Binding-site contacts:
Ligand atom C8 contacts residue PHE326 of chain 1.A at 4.2 Å (hydrophobic).
Ligand atom O5 contacts residue ASN327 of chain 1.A at 2.4 Å (h-bond).
Ligand atom O7 contacts residue ASN327 of chain 1.A at 3.8 Å.
Ligand atom C5 contacts residue ASN354 of chain 1.A at 4.4 Å.
Ligand atom C1 contacts residue ASN327 of chain 1.A at 1.4 Å.
Ligand atom C7 contacts residue ASN327 of chain 1.A at 3.5 Å.
Ligand atom O7 contacts residue VAL351 of chain 1.A at 4.5 Å.
Ligand atom C2 contacts residue ASN327 of chain 1.A at 2.5 Å.
Ligand atom O7 contacts residue ASN354 of chain 1.A at 2.9 Å (h-bond).
Ligand atom C4 contacts residue ASN327 of chain 1.A at 4.2 Å.
Ligand atom C7 contacts residue ASN354 of chain 1.A at 4.0 Å.
Ligand atom C5 contacts residue LEU355 of chain 1.A at 4.0 Å (hydrophobic).
Ligand atom O7 contacts residue PHE326 of chain 1.A at 3.2 Å.
Ligand atom O4 contacts residue ASN354 of chain 1.A at 3.6 Å.
Ligand atom C4 contacts residue ASN354 of chain 1.A at 4.3 Å.
Ligand atom O3 contacts residue ASN354 of chain 1.A at 4.4 Å.
Ligand atom C5 contacts residue ASN327 of chain 1.A at 3.7 Å.
Ligand atom C7 contacts residue PHE326 of chain 1.A at 3.8 Å (hydrophobic).
Ligand atom N2 contacts residue ASN327 of chain 1.A at 2.9 Å (h-bond).
Ligand atom C6 contacts residue LEU355 of chain 1.A at 3.8 Å (hydrophobic).
Ligand atom C3 contacts residue ASN354 of chain 1.A at 4.1 Å.
Ligand atom C8 contacts residue PRO321 of chain 1.A at 4.2 Å (hydrophobic).
Ligand atom C1 contacts residue PHE326 of chain 1.A at 4.1 Å (hydrophobic).
Ligand atom C3 contacts residue ASN327 of chain 1.A at 3.8 Å.
Ligand atom O6 contacts residue ASN327 of chain 1.A at 4.2 Å.

The protein below binds the small molecule below.
Small molecule (SMILES): CC(=O)N[C@@H]1[C@@H](O)[C@H](O)[C@@H](CO)O[C@H]1O

Sequence of chain 1.A:
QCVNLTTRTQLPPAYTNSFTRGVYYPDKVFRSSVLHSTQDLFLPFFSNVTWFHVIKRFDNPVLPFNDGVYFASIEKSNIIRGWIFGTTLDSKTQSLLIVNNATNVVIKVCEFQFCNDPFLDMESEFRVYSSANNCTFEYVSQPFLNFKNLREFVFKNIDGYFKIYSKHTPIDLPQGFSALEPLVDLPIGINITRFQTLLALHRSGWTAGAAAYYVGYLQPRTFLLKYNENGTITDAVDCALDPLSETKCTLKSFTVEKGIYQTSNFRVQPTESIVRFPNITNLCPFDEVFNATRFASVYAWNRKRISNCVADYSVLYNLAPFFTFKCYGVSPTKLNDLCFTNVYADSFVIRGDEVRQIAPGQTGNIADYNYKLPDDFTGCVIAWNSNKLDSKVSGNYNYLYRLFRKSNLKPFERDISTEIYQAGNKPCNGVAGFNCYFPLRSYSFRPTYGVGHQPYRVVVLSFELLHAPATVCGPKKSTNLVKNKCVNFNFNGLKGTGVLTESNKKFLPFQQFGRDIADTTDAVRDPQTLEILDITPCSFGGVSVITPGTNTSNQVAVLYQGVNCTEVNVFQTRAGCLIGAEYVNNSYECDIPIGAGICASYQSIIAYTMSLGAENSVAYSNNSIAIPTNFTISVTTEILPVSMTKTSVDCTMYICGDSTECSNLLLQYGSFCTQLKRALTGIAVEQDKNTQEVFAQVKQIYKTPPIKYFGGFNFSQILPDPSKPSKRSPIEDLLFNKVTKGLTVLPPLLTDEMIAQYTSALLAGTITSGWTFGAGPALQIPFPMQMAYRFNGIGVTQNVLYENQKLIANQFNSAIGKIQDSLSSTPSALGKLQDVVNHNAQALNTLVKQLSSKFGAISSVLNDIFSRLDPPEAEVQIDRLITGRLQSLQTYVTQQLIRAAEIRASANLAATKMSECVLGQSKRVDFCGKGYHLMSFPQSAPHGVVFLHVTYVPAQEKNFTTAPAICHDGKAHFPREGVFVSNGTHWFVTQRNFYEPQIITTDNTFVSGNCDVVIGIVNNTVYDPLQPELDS